A protein and the small-molecule ligand that binds it are described below.
Small molecule (SMILES): CC(=O)N[C@H]1[C@H](O[C@H]2[C@H](O)[C@@H](NC(C)=O)CO[C@@H]2CO)O[C@H](CO)[C@@H](O[C@@H]2O[C@H](CO)[C@@H](O)[C@H](O)[C@@H]2O)[C@@H]1O

Binding-site contacts:
Ligand atom C1 contacts residue ASN416 of chain 1.B at 1.4 Å.
Ligand atom C3 contacts residue ASN416 of chain 1.B at 3.6 Å.
Ligand atom O3 contacts residue GLY523 of chain 1.B at 4.5 Å.
Ligand atom O6 contacts residue GLU522 of chain 1.B at 3.6 Å (salt-bridge).
Ligand atom O5 contacts residue ASN416 of chain 1.B at 2.3 Å (h-bond).
Ligand atom C2 contacts residue GLU522 of chain 1.B at 3.9 Å.
Ligand atom C2 contacts residue GLN527 of chain 1.B at 3.4 Å.
Ligand atom O6 contacts residue GLY523 of chain 1.B at 4.1 Å.
Ligand atom C1 contacts residue GLN527 of chain 1.B at 3.5 Å.
Ligand atom O7 contacts residue PRO524 of chain 1.B at 3.7 Å.
Ligand atom C2 contacts residue ASN416 of chain 1.B at 2.3 Å.
Ligand atom C1 contacts residue GLU522 of chain 1.B at 3.9 Å.
Ligand atom C3 contacts residue GLU522 of chain 1.B at 3.0 Å.
Ligand atom C3 contacts residue PRO524 of chain 1.B at 3.8 Å (hydrophobic).
Ligand atom C7 contacts residue ASN416 of chain 1.B at 3.2 Å.
Ligand atom C3 contacts residue GLN527 of chain 1.B at 3.5 Å.
Ligand atom C4 contacts residue GLU522 of chain 1.B at 3.7 Å.
Ligand atom O5 contacts residue GLU522 of chain 1.B at 4.2 Å.
Ligand atom C4 contacts residue PRO524 of chain 1.B at 4.2 Å (hydrophobic).
Ligand atom N2 contacts residue GLN527 of chain 1.B at 2.7 Å (h-bond).
Ligand atom C8 contacts residue GLN527 of chain 1.B at 3.7 Å.
Ligand atom C8 contacts residue ASN416 of chain 1.B at 4.3 Å.
Ligand atom O3 contacts residue GLU522 of chain 1.B at 4.2 Å.
Ligand atom O7 contacts residue ASN416 of chain 1.B at 3.2 Å (h-bond).
Ligand atom C1 contacts residue PRO524 of chain 1.B at 4.4 Å (hydrophobic).
Ligand atom N2 contacts residue ASN416 of chain 1.B at 2.7 Å (h-bond).
Ligand atom C4 contacts residue GLU522 of chain 1.B at 3.8 Å.
Ligand atom O4 contacts residue GLU522 of chain 1.B at 3.5 Å (salt-bridge).
Ligand atom O4 contacts residue PRO524 of chain 1.B at 3.4 Å.
Ligand atom C8 contacts residue GLU403 of chain 1.B at 3.8 Å.
Ligand atom C5 contacts residue ASN416 of chain 1.B at 3.6 Å.
Ligand atom C5 contacts residue GLU522 of chain 1.B at 4.3 Å.
Ligand atom O3 contacts residue PRO524 of chain 1.B at 4.0 Å.
Ligand atom C3 contacts residue GLU522 of chain 1.B at 4.4 Å.
Ligand atom C4 contacts residue ASN416 of chain 1.B at 4.1 Å.
Ligand atom O4 contacts residue GLU522 of chain 1.B at 4.4 Å.
Ligand atom C7 contacts residue GLN527 of chain 1.B at 3.7 Å.
Ligand atom O3 contacts residue GLU522 of chain 1.B at 3.6 Å (salt-bridge).
Ligand atom O5 contacts residue GLY523 of chain 1.B at 4.1 Å.
Ligand atom O3 contacts residue GLN527 of chain 1.B at 4.2 Å.

Sequence of chain 1.B:
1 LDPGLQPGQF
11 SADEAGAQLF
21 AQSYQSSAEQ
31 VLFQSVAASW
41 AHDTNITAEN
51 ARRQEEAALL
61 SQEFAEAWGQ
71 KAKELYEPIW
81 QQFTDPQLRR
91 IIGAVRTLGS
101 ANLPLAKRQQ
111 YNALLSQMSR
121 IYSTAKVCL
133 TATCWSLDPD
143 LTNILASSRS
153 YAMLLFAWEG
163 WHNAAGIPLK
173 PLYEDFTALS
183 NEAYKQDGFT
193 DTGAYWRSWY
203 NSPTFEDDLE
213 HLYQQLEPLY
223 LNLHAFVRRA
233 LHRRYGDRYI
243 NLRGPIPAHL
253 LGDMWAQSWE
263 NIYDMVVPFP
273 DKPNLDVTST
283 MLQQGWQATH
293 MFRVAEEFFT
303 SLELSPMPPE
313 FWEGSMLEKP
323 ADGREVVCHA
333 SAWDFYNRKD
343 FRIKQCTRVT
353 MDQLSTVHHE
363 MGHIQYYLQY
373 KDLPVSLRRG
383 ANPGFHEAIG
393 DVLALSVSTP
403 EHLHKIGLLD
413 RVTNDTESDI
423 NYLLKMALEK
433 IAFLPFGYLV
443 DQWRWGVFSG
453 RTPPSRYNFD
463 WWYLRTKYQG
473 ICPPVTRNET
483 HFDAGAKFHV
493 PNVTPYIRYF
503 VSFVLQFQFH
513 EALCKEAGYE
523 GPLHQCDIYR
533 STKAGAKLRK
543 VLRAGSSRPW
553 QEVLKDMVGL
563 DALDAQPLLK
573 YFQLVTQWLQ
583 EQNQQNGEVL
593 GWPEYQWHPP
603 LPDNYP